Binding-site contacts:
Ligand atom OP1 contacts residue SER401 of chain 1.B at 3.0 Å (h-bond).
Ligand atom C3' contacts residue LYS420 of chain 1.B at 3.7 Å.
Ligand atom C2 contacts residue ILE462 of chain 1.B at 3.3 Å (hydrophobic).
Ligand atom O6 contacts residue ARG190 of chain 1.B at 2.6 Å (salt-bridge).
Ligand atom N3 contacts residue ILE462 of chain 1.B at 3.6 Å.
Ligand atom C3' contacts residue GLU593 of chain 1.B at 3.8 Å.
Ligand atom C5' contacts residue SER401 of chain 1.B at 3.5 Å.
Ligand atom OP1 contacts residue ALA400 of chain 1.B at 3.5 Å.
Ligand atom OP2 contacts residue SER398 of chain 1.B at 3.7 Å.
Ligand atom C5 contacts residue ARG190 of chain 1.B at 3.8 Å.
Ligand atom N1 contacts residue ILE462 of chain 1.B at 3.6 Å.
Ligand atom N7 contacts residue ARG190 of chain 1.B at 3.4 Å (salt-bridge).
Ligand atom O2' contacts residue GLY592 of chain 1.B at 2.6 Å (h-bond).
Ligand atom N3 contacts residue ARG701 of chain 1.B at 3.1 Å (salt-bridge).
Ligand atom C6 contacts residue ARG190 of chain 1.B at 3.5 Å.
Ligand atom C4 contacts residue ILE462 of chain 1.B at 3.5 Å (hydrophobic).
Ligand atom OP1 contacts residue SER398 of chain 1.B at 3.0 Å (h-bond).
Ligand atom O3' contacts residue GLU593 of chain 1.B at 2.7 Å (salt-bridge).
Ligand atom C2 contacts residue ARG701 of chain 1.B at 3.8 Å.
Ligand atom OP2 contacts residue THR418 of chain 1.B at 3.2 Å (h-bond).
Ligand atom O3' contacts residue LYS594 of chain 1.B at 3.8 Å.
Ligand atom O4 contacts residue ARG701 of chain 1.B at 3.7 Å.
Ligand atom O5' contacts residue SER401 of chain 1.B at 3.5 Å (h-bond).
Ligand atom O4 contacts residue ILE462 of chain 1.B at 3.5 Å.
Ligand atom OP1 contacts residue THR418 of chain 1.B at 2.9 Å (h-bond).
Ligand atom O2' contacts residue LYS597 of chain 1.B at 3.4 Å (salt-bridge).
Ligand atom C4 contacts residue ARG701 of chain 1.B at 3.7 Å.
Ligand atom O2 contacts residue GLY592 of chain 1.B at 3.0 Å.
Ligand atom P contacts residue THR418 of chain 1.B at 3.5 Å.
Ligand atom P contacts residue ALA400 of chain 1.B at 3.8 Å.
Ligand atom C4' contacts residue GLU593 of chain 1.B at 3.8 Å.
Ligand atom OP1 contacts residue LYS420 of chain 1.B at 3.5 Å (salt-bridge).
Ligand atom O3' contacts residue LYS420 of chain 1.B at 2.8 Å (salt-bridge).
Ligand atom P contacts residue LYS420 of chain 1.B at 3.8 Å.
Ligand atom O5' contacts residue ALA400 of chain 1.B at 3.2 Å.
Ligand atom C5' contacts residue ALA400 of chain 1.B at 3.0 Å (hydrophobic).
Ligand atom N4 contacts residue ARG701 of chain 1.B at 3.6 Å.
Ligand atom O2 contacts residue ILE462 of chain 1.B at 3.5 Å.
Ligand atom N4 contacts residue ARG190 of chain 1.B at 3.5 Å (salt-bridge).
Ligand atom P contacts residue SER398 of chain 1.B at 3.7 Å.

Sequence of chain 1.B:
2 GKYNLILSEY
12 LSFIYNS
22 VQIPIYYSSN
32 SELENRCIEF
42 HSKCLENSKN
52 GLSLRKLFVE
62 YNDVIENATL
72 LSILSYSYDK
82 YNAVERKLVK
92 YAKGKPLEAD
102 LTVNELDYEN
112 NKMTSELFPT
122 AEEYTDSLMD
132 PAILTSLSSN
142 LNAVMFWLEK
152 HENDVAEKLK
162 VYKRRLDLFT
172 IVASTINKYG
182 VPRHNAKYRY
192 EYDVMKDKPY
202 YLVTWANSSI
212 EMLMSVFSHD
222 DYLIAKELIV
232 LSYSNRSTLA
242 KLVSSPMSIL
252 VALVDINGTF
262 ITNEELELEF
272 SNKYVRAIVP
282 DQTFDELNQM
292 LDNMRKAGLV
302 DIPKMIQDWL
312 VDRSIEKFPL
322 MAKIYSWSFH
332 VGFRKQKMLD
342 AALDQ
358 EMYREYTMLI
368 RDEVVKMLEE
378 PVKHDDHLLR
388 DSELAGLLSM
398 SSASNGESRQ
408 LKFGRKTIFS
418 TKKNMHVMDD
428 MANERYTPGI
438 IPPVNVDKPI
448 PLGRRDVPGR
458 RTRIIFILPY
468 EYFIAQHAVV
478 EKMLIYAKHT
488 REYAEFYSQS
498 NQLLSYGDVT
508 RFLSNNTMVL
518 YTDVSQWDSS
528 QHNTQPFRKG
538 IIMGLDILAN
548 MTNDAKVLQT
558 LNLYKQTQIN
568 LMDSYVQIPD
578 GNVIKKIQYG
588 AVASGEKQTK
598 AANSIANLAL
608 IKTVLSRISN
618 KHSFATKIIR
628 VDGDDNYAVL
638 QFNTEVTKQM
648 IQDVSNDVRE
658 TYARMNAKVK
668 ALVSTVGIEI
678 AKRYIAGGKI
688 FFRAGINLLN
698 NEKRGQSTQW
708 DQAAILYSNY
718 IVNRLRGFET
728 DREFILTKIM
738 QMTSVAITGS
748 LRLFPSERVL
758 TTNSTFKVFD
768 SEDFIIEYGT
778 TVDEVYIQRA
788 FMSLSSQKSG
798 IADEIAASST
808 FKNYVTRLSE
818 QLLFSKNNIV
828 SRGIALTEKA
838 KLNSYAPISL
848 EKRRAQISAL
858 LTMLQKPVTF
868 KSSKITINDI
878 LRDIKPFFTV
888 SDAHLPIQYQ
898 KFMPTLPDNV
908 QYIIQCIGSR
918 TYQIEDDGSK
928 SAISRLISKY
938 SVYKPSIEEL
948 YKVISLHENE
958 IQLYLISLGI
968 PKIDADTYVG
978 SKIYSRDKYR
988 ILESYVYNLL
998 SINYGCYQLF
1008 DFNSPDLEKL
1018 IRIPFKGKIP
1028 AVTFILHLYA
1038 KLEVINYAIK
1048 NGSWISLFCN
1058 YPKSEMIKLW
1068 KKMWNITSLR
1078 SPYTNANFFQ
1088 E

The small molecule below binds the protein below.
Small molecule (SMILES): Nc1ccn([C@@H]2O[C@H](CO[P](=O)(O)O[C@H]3[C@@H](O)[C@H](n4cnc5c(=O)nc(N)[nH]c54)O[C@@H]3CO)[C@@H](O[P](=O)(O)OC[C@H]3O[C@@H](n4ccc(=O)[nH]c4=O)[C@H](O)[C@@H]3O[P](=O)(O)OC[C@H]3O[C@@H](n4ccc(=O)[nH]c4=O)[C@H](O)[C@H]3O[P](=O)(O)OC[C@H]3O[C@@H](n4ccc(=O)[nH]c4=O)[C@H](O)[C@@H]3O)[C@H]2O)c(=O)n1